A small-molecule ligand and the protein it binds are described below.
Small molecule (SMILES): CC(=O)N[C@H]1[C@H](O[C@H]2[C@H](O)[C@@H](NC(C)=O)CO[C@@H]2CO)O[C@H](CO)[C@@H](O)[C@@H]1O

Sequence of chain 1.E:
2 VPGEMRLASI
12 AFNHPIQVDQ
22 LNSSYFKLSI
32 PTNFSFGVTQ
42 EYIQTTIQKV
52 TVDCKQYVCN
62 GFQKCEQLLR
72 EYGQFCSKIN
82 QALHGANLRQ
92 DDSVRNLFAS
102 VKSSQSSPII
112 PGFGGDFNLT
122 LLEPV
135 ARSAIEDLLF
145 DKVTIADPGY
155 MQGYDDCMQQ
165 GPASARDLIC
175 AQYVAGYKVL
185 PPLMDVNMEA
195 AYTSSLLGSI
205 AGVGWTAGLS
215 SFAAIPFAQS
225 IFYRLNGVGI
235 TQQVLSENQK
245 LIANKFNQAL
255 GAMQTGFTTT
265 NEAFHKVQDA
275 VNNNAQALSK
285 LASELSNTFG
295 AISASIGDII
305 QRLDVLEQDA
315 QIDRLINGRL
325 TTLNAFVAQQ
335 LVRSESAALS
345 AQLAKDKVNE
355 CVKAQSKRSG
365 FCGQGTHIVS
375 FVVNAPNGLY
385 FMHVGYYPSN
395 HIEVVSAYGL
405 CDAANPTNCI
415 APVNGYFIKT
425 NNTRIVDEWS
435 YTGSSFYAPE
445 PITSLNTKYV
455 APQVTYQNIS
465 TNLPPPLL

Binding-site contacts:
Ligand atom C2 contacts residue ASN394 of chain 1.E at 4.3 Å.
Ligand atom N2 contacts residue ASN394 of chain 1.E at 3.7 Å.
Ligand atom C2 contacts residue ASN34 of chain 1.E at 2.5 Å.
Ligand atom C4 contacts residue ASN34 of chain 1.E at 4.3 Å.
Ligand atom N2 contacts residue ASN34 of chain 1.E at 2.9 Å (h-bond).
Ligand atom C1 contacts residue ASN394 of chain 1.E at 4.5 Å.
Ligand atom C5 contacts residue ASN34 of chain 1.E at 3.7 Å.
Ligand atom O6 contacts residue SER36 of chain 1.E at 4.3 Å.
Ligand atom C7 contacts residue ASN34 of chain 1.E at 3.4 Å.
Ligand atom O5 contacts residue ASN34 of chain 1.E at 2.4 Å (h-bond).
Ligand atom O7 contacts residue ASN394 of chain 1.E at 4.2 Å.
Ligand atom C3 contacts residue ASN34 of chain 1.E at 3.8 Å.
Ligand atom C7 contacts residue ASN394 of chain 1.E at 4.2 Å.
Ligand atom C1 contacts residue ASN34 of chain 1.E at 1.5 Å.
Ligand atom C8 contacts residue ASN34 of chain 1.E at 3.5 Å.
Ligand atom O6 contacts residue LYS249 of chain 1.E at 4.2 Å.
Ligand atom O7 contacts residue ASN34 of chain 1.E at 4.2 Å.